This protein binds this small molecule.
Small molecule (SMILES): Nc1nc2c(ncn2[C@@H]2CN(C(=O)CCP(=O)(O)O)C[C@H]2OC[C@@H](O)P(=O)(O)O)c(=O)[nH]1

Binding-site contacts:
Ligand atom OAD contacts residue ASP209 of chain 1.J at 3.1 Å (salt-bridge).
Ligand atom N2 contacts residue PHE202 of chain 1.J at 3.5 Å.
Ligand atom N1 contacts residue VAL203 of chain 1.J at 2.9 Å (h-bond).
Ligand atom OAD contacts residue MG1 of chain 1.PA at 3.0 Å.
Ligand atom OAD contacts residue ARG215 of chain 1.J at 3.7 Å.
Ligand atom OAE contacts residue THR154 of chain 1.J at 3.0 Å (h-bond).
Ligand atom OAJ contacts residue ASP153 of chain 1.J at 3.2 Å (salt-bridge).
Ligand atom OAI contacts residue THR157 of chain 1.J at 2.5 Å (h-bond).
Ligand atom OAJ contacts residue THR154 of chain 1.J at 3.0 Å (h-bond).
Ligand atom CAN contacts residue ILE151 of chain 1.J at 3.6 Å (hydrophobic).
Ligand atom O6 contacts residue LYS181 of chain 1.J at 3.1 Å (salt-bridge).
Ligand atom OAG contacts residue ARG215 of chain 1.J at 3.3 Å (salt-bridge).
Ligand atom OAH contacts residue MG1 of chain 1.OA at 3.2 Å.
Ligand atom OAE contacts residue ASP153 of chain 1.J at 3.5 Å.
Ligand atom O6 contacts residue PHE202 of chain 1.J at 3.4 Å.
Ligand atom CAU contacts residue MG1 of chain 1.PA at 3.2 Å.
Ligand atom C2 contacts residue VAL203 of chain 1.J at 3.2 Å (hydrophobic).
Ligand atom OAB contacts residue ASP209 of chain 1.J at 3.8 Å.
Ligand atom C6 contacts residue PHE202 of chain 1.J at 3.4 Å (hydrophobic).
Ligand atom OAI contacts residue LYS156 of chain 1.J at 3.7 Å.
Ligand atom PBF contacts residue THR154 of chain 1.J at 3.5 Å.
Ligand atom OAJ contacts residue GLY155 of chain 1.J at 2.7 Å (h-bond).
Ligand atom OAG contacts residue LYS82 of chain 1.J at 3.1 Å (salt-bridge).
Ligand atom N2 contacts residue ASP209 of chain 1.J at 2.9 Å (salt-bridge).
Ligand atom OAI contacts residue THR154 of chain 1.J at 3.4 Å (h-bond).
Ligand atom C2 contacts residue PHE202 of chain 1.J at 3.4 Å (hydrophobic).
Ligand atom OAF contacts residue ILE151 of chain 1.J at 3.7 Å.
Ligand atom OAF contacts residue GLU149 of chain 1.J at 3.2 Å (salt-bridge).
Ligand atom OAB contacts residue MG1 of chain 1.PA at 2.0 Å.
Ligand atom O6 contacts residue ALA201 of chain 1.J at 3.5 Å (h-bond).
Ligand atom OAF contacts residue THR157 of chain 1.J at 3.6 Å.
Ligand atom C5 contacts residue ILE151 of chain 1.J at 3.8 Å (hydrophobic).
Ligand atom OAG contacts residue GLY83 of chain 1.J at 3.7 Å.
Ligand atom N2 contacts residue VAL203 of chain 1.J at 2.8 Å (h-bond).
Ligand atom N1 contacts residue PHE202 of chain 1.J at 3.2 Å.
Ligand atom CAZ contacts residue THR157 of chain 1.J at 3.6 Å.
Ligand atom CAM contacts residue ARG117 of chain 1.J at 3.5 Å.
Ligand atom N3 contacts residue PHE202 of chain 1.J at 3.8 Å.
Ligand atom PBF contacts residue THR157 of chain 1.J at 3.6 Å.
Ligand atom O6 contacts residue VAL203 of chain 1.J at 3.4 Å (h-bond).

Sequence of chain 1.J:
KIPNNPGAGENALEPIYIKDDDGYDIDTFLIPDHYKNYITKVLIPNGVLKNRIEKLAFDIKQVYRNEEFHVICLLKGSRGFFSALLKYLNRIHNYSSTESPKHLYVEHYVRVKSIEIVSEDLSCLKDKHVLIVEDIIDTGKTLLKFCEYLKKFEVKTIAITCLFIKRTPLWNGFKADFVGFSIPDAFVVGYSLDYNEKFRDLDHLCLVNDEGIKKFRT